Sequence of chain 8.A:
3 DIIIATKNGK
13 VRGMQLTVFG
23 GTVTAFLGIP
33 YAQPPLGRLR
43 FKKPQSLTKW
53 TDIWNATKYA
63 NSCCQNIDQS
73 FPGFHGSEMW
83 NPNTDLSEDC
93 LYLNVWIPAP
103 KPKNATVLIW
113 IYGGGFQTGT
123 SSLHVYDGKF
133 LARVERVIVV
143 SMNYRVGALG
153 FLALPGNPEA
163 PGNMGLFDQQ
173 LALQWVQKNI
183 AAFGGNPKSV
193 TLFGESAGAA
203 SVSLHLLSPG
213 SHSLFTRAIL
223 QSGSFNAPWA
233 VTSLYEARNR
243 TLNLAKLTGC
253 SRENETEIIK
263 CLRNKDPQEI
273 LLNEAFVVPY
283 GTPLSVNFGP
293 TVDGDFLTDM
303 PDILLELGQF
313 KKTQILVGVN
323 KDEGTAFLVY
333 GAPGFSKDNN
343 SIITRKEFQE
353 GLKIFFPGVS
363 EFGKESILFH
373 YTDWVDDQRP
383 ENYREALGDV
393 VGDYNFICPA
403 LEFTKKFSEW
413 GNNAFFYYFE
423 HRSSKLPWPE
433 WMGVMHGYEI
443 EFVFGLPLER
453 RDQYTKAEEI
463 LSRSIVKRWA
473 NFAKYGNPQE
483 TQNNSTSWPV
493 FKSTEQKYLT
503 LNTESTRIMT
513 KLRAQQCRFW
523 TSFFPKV

This small molecule binds to this protein.
Small molecule (SMILES): CC(=O)N[C@H]1[C@H](O[C@H]2[C@H](O)[C@@H](NC(C)=O)CO[C@@H]2CO[C@H]2O[C@@H](C)[C@@H](O)[C@@H](O)[C@@H]2O)O[C@H](CO)[C@@H](O)[C@@H]1O

Binding-site contacts:
Ligand atom C7 contacts residue TYR237 of chain 8.A at 3.5 Å (hydrophobic).
Ligand atom O5 contacts residue ASN245 of chain 8.A at 3.1 Å (h-bond).
Ligand atom C2 contacts residue ASN241 of chain 8.A at 2.3 Å.
Ligand atom O5 contacts residue ASN245 of chain 8.A at 3.9 Å.
Ligand atom O3 contacts residue PRO281 of chain 8.A at 4.4 Å.
Ligand atom C4 contacts residue LEU249 of chain 8.A at 4.2 Å (hydrophobic).
Ligand atom O7 contacts residue TYR237 of chain 8.A at 3.3 Å.
Ligand atom N2 contacts residue TYR237 of chain 8.A at 3.1 Å (h-bond).
Ligand atom O4 contacts residue LEU249 of chain 8.A at 3.7 Å.
Ligand atom C6 contacts residue ASN245 of chain 8.A at 4.1 Å.
Ligand atom C6 contacts residue LYS248 of chain 8.A at 3.7 Å.
Ligand atom C4 contacts residue ASN241 of chain 8.A at 4.2 Å.
Ligand atom C1 contacts residue ASN245 of chain 8.A at 3.7 Å.
Ligand atom O3 contacts residue PHE278 of chain 8.A at 3.3 Å (h-bond).
Ligand atom O3 contacts residue PRO281 of chain 8.A at 4.0 Å.
Ligand atom C4 contacts residue ASN245 of chain 8.A at 4.3 Å.
Ligand atom C5 contacts residue ASN245 of chain 8.A at 4.2 Å.
Ligand atom C7 contacts residue ASN241 of chain 8.A at 3.3 Å.
Ligand atom C6 contacts residue LEU249 of chain 8.A at 3.6 Å (hydrophobic).
Ligand atom C4 contacts residue PHE278 of chain 8.A at 3.4 Å (hydrophobic).
Ligand atom O6 contacts residue ASN245 of chain 8.A at 4.2 Å.
Ligand atom C3 contacts residue PHE278 of chain 8.A at 3.5 Å (hydrophobic).
Ligand atom O5 contacts residue ASN241 of chain 8.A at 2.5 Å (h-bond).
Ligand atom C2 contacts residue TYR237 of chain 8.A at 4.3 Å (hydrophobic).
Ligand atom O4 contacts residue PHE278 of chain 8.A at 4.0 Å.
Ligand atom C8 contacts residue PRO281 of chain 8.A at 4.1 Å (hydrophobic).
Ligand atom C3 contacts residue ASN241 of chain 8.A at 3.7 Å.
Ligand atom C5 contacts residue ASN245 of chain 8.A at 3.5 Å.
Ligand atom C5 contacts residue ASN241 of chain 8.A at 3.8 Å.
Ligand atom C1 contacts residue ASN241 of chain 8.A at 1.5 Å.
Ligand atom O7 contacts residue GLU238 of chain 8.A at 4.3 Å.
Ligand atom N2 contacts residue ASN241 of chain 8.A at 2.7 Å (h-bond).
Ligand atom C8 contacts residue ASN241 of chain 8.A at 4.3 Å.
Ligand atom C4 contacts residue PRO281 of chain 8.A at 4.4 Å (hydrophobic).
Ligand atom C6 contacts residue ASN245 of chain 8.A at 3.5 Å.
Ligand atom O7 contacts residue ASN241 of chain 8.A at 3.6 Å (h-bond).
Ligand atom O2 contacts residue PRO281 of chain 8.A at 4.3 Å.
Ligand atom O5 contacts residue LYS248 of chain 8.A at 4.0 Å.
Ligand atom O3 contacts residue VAL280 of chain 8.A at 4.2 Å.
Ligand atom C1 contacts residue ASN245 of chain 8.A at 3.9 Å.